Sequence of chain 1.D:
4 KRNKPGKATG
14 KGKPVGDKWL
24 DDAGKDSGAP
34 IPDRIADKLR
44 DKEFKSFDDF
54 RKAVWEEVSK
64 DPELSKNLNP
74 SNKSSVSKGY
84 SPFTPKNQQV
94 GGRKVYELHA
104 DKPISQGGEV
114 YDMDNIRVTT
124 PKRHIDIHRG

Binding-site contacts:
Ligand atom OP1 contacts residue ARG132 of chain 1.D at 3.2 Å.
Ligand atom C5 contacts residue DG7 of chain 1.K at 3.4 Å.
Ligand atom N1 contacts residue DT5 of chain 1.K at 3.0 Å (h-bond).
Ligand atom C6 contacts residue DC6 of chain 1.K at 3.5 Å.
Ligand atom N3 contacts residue DG7 of chain 1.K at 3.4 Å (h-bond).
Ligand atom O2 contacts residue DG3 of chain 1.K at 3.4 Å (h-bond).
Ligand atom C4 contacts residue DG7 of chain 1.K at 3.3 Å.
Ligand atom C2 contacts residue ARG96 of chain 1.D at 3.2 Å.
Ligand atom O3' contacts residue GLY95 of chain 1.D at 3.2 Å (h-bond).
Ligand atom C2 contacts residue DC6 of chain 1.K at 3.3 Å.
Ligand atom C1' contacts residue ARG96 of chain 1.D at 3.3 Å.
Ligand atom C2 contacts residue DG7 of chain 1.K at 3.5 Å.
Ligand atom O6 contacts residue DC8 of chain 1.K at 3.0 Å (h-bond).
Ligand atom O2 contacts residue DG7 of chain 1.K at 2.6 Å (h-bond).
Ligand atom C6 contacts residue DG7 of chain 1.K at 3.2 Å.
Ligand atom O4' contacts residue ARG96 of chain 1.D at 2.9 Å (salt-bridge).
Ligand atom C2 contacts residue DT5 of chain 1.K at 3.5 Å.
Ligand atom N1 contacts residue ARG96 of chain 1.D at 3.5 Å (salt-bridge).
Ligand atom O6 contacts residue DG7 of chain 1.K at 3.1 Å (h-bond).
Ligand atom O4 contacts residue DA4 of chain 1.K at 3.1 Å (h-bond).
Ligand atom N1 contacts residue DC6 of chain 1.K at 2.9 Å (h-bond).
Ligand atom OP1 contacts residue GLY95 of chain 1.D at 2.8 Å (h-bond).
Ligand atom N1 contacts residue DG7 of chain 1.K at 3.5 Å (h-bond).
Ligand atom N4 contacts residue DG3 of chain 1.K at 3.3 Å (h-bond).
Ligand atom N1 contacts residue DC8 of chain 1.K at 2.9 Å (h-bond).
Ligand atom O2 contacts residue DC8 of chain 1.K at 3.3 Å (h-bond).
Ligand atom C2 contacts residue DG7 of chain 1.K at 3.5 Å.
Ligand atom N3 contacts residue DG3 of chain 1.K at 3.4 Å (h-bond).
Ligand atom OP1 contacts residue GLY94 of chain 1.D at 3.3 Å.
Ligand atom N3 contacts residue ARG96 of chain 1.D at 3.4 Å (salt-bridge).
Ligand atom N6 contacts residue DT5 of chain 1.K at 3.1 Å (h-bond).
Ligand atom C2 contacts residue DC6 of chain 1.K at 3.4 Å.
Ligand atom N3 contacts residue DA4 of chain 1.K at 2.9 Å (h-bond).
Ligand atom N6 contacts residue DA4 of chain 1.K at 3.1 Å (h-bond).
Ligand atom N2 contacts residue DC8 of chain 1.K at 3.0 Å (h-bond).
Ligand atom O2 contacts residue ARG96 of chain 1.D at 2.7 Å (salt-bridge).
Ligand atom N2 contacts residue DC6 of chain 1.K at 2.7 Å (h-bond).
Ligand atom O6 contacts residue DC6 of chain 1.K at 2.9 Å (h-bond).
Ligand atom C2 contacts residue ARG96 of chain 1.D at 3.3 Å.
Ligand atom N2 contacts residue DG3 of chain 1.K at 3.5 Å (h-bond).

A small-molecule ligand and the protein it binds are described below.
Small molecule (SMILES): Cc1cn([C@H]2C[C@H](O[P](=O)(O)OC[C@H]3O[C@@H](n4ccc(N)nc4=O)C[C@@H]3O[P](=O)(O)OC[C@H]3O[C@@H](n4cnc5c(=O)nc(N)[nH]c54)C[C@@H]3O[P](=O)(O)OC[C@H]3O[C@@H](n4ccc(N)nc4=O)C[C@@H]3O)[C@@H](CO[P](=O)(O)O[C@H]3C[C@H](n4cnc5c(N)ncnc54)O[C@@H]3CO[P](=O)(O)O[C@H]3C[C@H](n4cnc5c(=O)nc(N)[nH]c54)O[C@@H]3CO[P](=O)(O)O[C@H]3C[C@H](n4ccc(N)nc4=O)O[C@@H]3CO[P](=O)(O)O[C@H]3C[C@H](n4cnc5c(=O)nc(N)[nH]c54)O[C@@H]3CO)O2)c(=O)[nH]c1=O